Binding-site contacts:
Ligand atom C7 contacts residue VAL190 of chain 1.A at 3.9 Å (hydrophobic).
Ligand atom C3 contacts residue TYR158 of chain 1.A at 4.1 Å (hydrophobic).
Ligand atom N8 contacts residue GLU155 of chain 1.A at 3.1 Å (salt-bridge).
Ligand atom C6 contacts residue VAL196 of chain 1.A at 4.0 Å (hydrophobic).
Ligand atom C5 contacts residue GLU155 of chain 1.A at 3.8 Å.
Ligand atom C3 contacts residue NDP1 of chain 1.C at 3.9 Å.
Ligand atom C6 contacts residue LEU195 of chain 1.A at 4.2 Å (hydrophobic).
Ligand atom C4 contacts residue GLU155 of chain 1.A at 3.4 Å.
Ligand atom O3 contacts residue TYR158 of chain 1.A at 3.2 Å.
Ligand atom C3 contacts residue SER145 of chain 1.A at 4.0 Å.
Ligand atom C2 contacts residue GLY189 of chain 1.A at 4.1 Å.
Ligand atom C7 contacts residue GLY189 of chain 1.A at 3.5 Å.
Ligand atom O3 contacts residue SER145 of chain 1.A at 2.9 Å (h-bond).
Ligand atom C9 contacts residue GLU155 of chain 1.A at 3.8 Å.
Ligand atom C3 contacts residue SER147 of chain 1.A at 3.4 Å.
Ligand atom C4 contacts residue TYR158 of chain 1.A at 4.3 Å (hydrophobic).
Ligand atom C4 contacts residue TYR99 of chain 1.A at 4.0 Å (hydrophobic).
Ligand atom O3 contacts residue NDP1 of chain 1.C at 3.3 Å.
Ligand atom C3 contacts residue GLU155 of chain 1.A at 2.9 Å.
Ligand atom C9 contacts residue THR199 of chain 1.A at 4.3 Å.
Ligand atom C7 contacts residue LEU209 of chain 1.A at 4.4 Å (hydrophobic).
Ligand atom C9 contacts residue LEU209 of chain 1.A at 3.7 Å (hydrophobic).
Ligand atom N8 contacts residue TYR99 of chain 1.A at 4.2 Å.
Ligand atom C5 contacts residue LEU195 of chain 1.A at 4.2 Å (hydrophobic).
Ligand atom C9 contacts residue LEU212 of chain 1.A at 4.4 Å (hydrophobic).
Ligand atom O3 contacts residue GLU155 of chain 1.A at 3.2 Å (salt-bridge).
Ligand atom C1 contacts residue GLU155 of chain 1.A at 4.0 Å.
Ligand atom C4 contacts residue LEU195 of chain 1.A at 4.4 Å (hydrophobic).
Ligand atom C9 contacts residue TYR99 of chain 1.A at 4.2 Å (hydrophobic).
Ligand atom C1 contacts residue LEU212 of chain 1.A at 3.6 Å (hydrophobic).
Ligand atom C2 contacts residue VAL146 of chain 1.A at 4.4 Å (hydrophobic).
Ligand atom C7 contacts residue NDP1 of chain 1.C at 3.7 Å.
Ligand atom C2 contacts residue GLU155 of chain 1.A at 3.1 Å.
Ligand atom C1 contacts residue GLY189 of chain 1.A at 4.3 Å.
Ligand atom C5 contacts residue TYR99 of chain 1.A at 3.5 Å (hydrophobic).
Ligand atom C6 contacts residue NDP1 of chain 1.C at 3.4 Å.
Ligand atom O3 contacts residue SER147 of chain 1.A at 2.9 Å (h-bond).
Ligand atom C2 contacts residue LEU212 of chain 1.A at 4.4 Å (hydrophobic).
Ligand atom C7 contacts residue LEU212 of chain 1.A at 4.3 Å (hydrophobic).
Ligand atom C2 contacts residue SER147 of chain 1.A at 3.4 Å.

Sequence of chain 1.A:
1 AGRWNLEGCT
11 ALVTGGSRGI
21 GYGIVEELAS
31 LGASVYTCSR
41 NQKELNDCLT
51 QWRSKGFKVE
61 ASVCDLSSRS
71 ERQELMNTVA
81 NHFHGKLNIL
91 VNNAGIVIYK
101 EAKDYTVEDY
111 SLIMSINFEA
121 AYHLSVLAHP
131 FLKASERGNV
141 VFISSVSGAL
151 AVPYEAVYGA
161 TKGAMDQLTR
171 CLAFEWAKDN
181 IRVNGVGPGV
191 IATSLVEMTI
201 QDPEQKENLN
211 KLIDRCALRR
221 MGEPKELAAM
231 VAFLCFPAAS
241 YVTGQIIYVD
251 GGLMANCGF

A protein and the small-molecule ligand that binds it are described below.
Small molecule (SMILES): CN1[C@@H]2CC[C@H]1CC(=O)C2